Sequence of chain 1.D:
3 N

Sequence of chain 1.B:
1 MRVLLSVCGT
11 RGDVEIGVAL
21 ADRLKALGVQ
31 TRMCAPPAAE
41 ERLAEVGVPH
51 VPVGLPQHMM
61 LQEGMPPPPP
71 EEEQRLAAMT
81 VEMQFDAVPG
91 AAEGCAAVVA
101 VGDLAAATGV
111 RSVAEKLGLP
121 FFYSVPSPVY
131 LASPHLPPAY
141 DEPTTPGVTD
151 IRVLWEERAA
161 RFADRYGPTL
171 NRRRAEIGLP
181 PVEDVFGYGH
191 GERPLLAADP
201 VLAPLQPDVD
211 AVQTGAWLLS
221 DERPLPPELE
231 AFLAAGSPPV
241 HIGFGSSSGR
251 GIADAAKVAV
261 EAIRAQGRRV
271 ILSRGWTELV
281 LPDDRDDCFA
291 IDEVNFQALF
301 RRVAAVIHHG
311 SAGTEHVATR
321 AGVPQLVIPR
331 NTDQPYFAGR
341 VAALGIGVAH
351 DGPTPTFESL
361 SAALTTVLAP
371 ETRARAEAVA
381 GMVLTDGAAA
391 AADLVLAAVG

Binding-site contacts:
Ligand atom O4 contacts residue GLY102 of chain 1.B at 3.0 Å.
Ligand atom C5 contacts residue GHP4 of chain 1.D at 3.6 Å.
Ligand atom O2 contacts residue THR10 of chain 1.B at 3.8 Å.
Ligand atom O4 contacts residue LEU104 of chain 1.B at 4.4 Å.
Ligand atom O5 contacts residue GHP4 of chain 1.D at 2.3 Å (h-bond).
Ligand atom C3 contacts residue ASP13 of chain 1.B at 3.6 Å.
Ligand atom C6 contacts residue ASP103 of chain 1.B at 3.7 Å.
Ligand atom O3 contacts residue TYR130 of chain 1.B at 4.3 Å.
Ligand atom O6 contacts residue OMY6 of chain 1.D at 3.8 Å.
Ligand atom O5 contacts residue OMZ2 of chain 1.D at 3.8 Å.
Ligand atom C3 contacts residue GLY102 of chain 1.B at 4.0 Å.
Ligand atom C1 contacts residue OMZ2 of chain 1.D at 3.2 Å.
Ligand atom O6 contacts residue OMZ2 of chain 1.D at 3.7 Å.
Ligand atom C3 contacts residue ASP103 of chain 1.B at 4.4 Å.
Ligand atom C2 contacts residue ASP13 of chain 1.B at 3.5 Å.
Ligand atom C4 contacts residue GLY102 of chain 1.B at 4.0 Å.
Ligand atom C2 contacts residue GHP4 of chain 1.D at 2.4 Å.
Ligand atom C6 contacts residue OMY6 of chain 1.D at 3.9 Å.
Ligand atom O2 contacts residue GOL1 of chain 1.K at 3.6 Å.
Ligand atom C3 contacts residue GHP4 of chain 1.D at 3.7 Å.
Ligand atom C1 contacts residue ASP13 of chain 1.B at 3.9 Å.
Ligand atom O4 contacts residue ASP103 of chain 1.B at 3.2 Å (salt-bridge).
Ligand atom C6 contacts residue OMZ2 of chain 1.D at 4.3 Å.
Ligand atom O2 contacts residue ASP13 of chain 1.B at 2.5 Å (salt-bridge).
Ligand atom C1 contacts residue OMY6 of chain 1.D at 3.8 Å.
Ligand atom C1 contacts residue GHP4 of chain 1.D at 1.4 Å.
Ligand atom C5 contacts residue ASP103 of chain 1.B at 4.0 Å.
Ligand atom C2 contacts residue OMY6 of chain 1.D at 4.4 Å.
Ligand atom O4 contacts residue TYR123 of chain 1.B at 4.4 Å.
Ligand atom C4 contacts residue TYR130 of chain 1.B at 4.3 Å (hydrophobic).
Ligand atom C5 contacts residue OMZ2 of chain 1.D at 4.0 Å.
Ligand atom O3 contacts residue GLY102 of chain 1.B at 4.2 Å.
Ligand atom O3 contacts residue ASP13 of chain 1.B at 3.2 Å (salt-bridge).
Ligand atom C4 contacts residue ASP103 of chain 1.B at 4.1 Å.
Ligand atom O5 contacts residue OMY6 of chain 1.D at 3.7 Å.
Ligand atom O6 contacts residue ASP103 of chain 1.B at 2.9 Å (salt-bridge).
Ligand atom O2 contacts residue GHP4 of chain 1.D at 2.8 Å (h-bond).
Ligand atom O3 contacts residue PRO126 of chain 1.B at 4.5 Å.
Ligand atom C4 contacts residue GHP4 of chain 1.D at 4.2 Å.
Ligand atom O3 contacts residue GOL1 of chain 1.K at 4.2 Å.

This small molecule binds to this protein.
Small molecule (SMILES): OC[C@H]1O[C@@H](O)[C@H](O)[C@@H](O)[C@@H]1O